Binding-site contacts:
Ligand atom O15 contacts residue ASN186 of chain 1.B at 3.7 Å.
Ligand atom O16 contacts residue ARG181 of chain 1.B at 3.9 Å.
Ligand atom C06 contacts residue PHE38 of chain 1.B at 4.2 Å (hydrophobic).
Ligand atom S01 contacts residue ZN1 of chain 1.I at 2.3 Å.
Ligand atom S01 contacts residue HIS92 of chain 1.B at 3.6 Å.
Ligand atom C02 contacts residue ZN1 of chain 1.J at 3.1 Å.
Ligand atom S01 contacts residue CYS174 of chain 1.B at 4.0 Å.
Ligand atom C02 contacts residue ASP94 of chain 1.B at 3.2 Å.
Ligand atom C12 contacts residue PHE38 of chain 1.B at 3.3 Å (hydrophobic).
Ligand atom S09 contacts residue TRP63 of chain 1.B at 3.6 Å.
Ligand atom C12 contacts residue TRP63 of chain 1.B at 3.8 Å (hydrophobic).
Ligand atom O08 contacts residue HIS92 of chain 1.B at 3.8 Å.
Ligand atom C03 contacts residue ASP94 of chain 1.B at 4.2 Å.
Ligand atom C04 contacts residue ASP94 of chain 1.B at 4.1 Å.
Ligand atom O08 contacts residue ASP94 of chain 1.B at 3.3 Å (salt-bridge).
Ligand atom S01 contacts residue ZN1 of chain 1.J at 2.3 Å.
Ligand atom C04 contacts residue TRP63 of chain 1.B at 4.1 Å (hydrophobic).
Ligand atom S09 contacts residue HIS216 of chain 1.B at 3.5 Å.
Ligand atom O05 contacts residue TRP63 of chain 1.B at 3.9 Å.
Ligand atom C06 contacts residue TRP63 of chain 1.B at 4.2 Å (hydrophobic).
Ligand atom C03 contacts residue ZN1 of chain 1.I at 4.2 Å.
Ligand atom C02 contacts residue ZN1 of chain 1.I at 3.4 Å.
Ligand atom C14 contacts residue ASN186 of chain 1.B at 3.9 Å.
Ligand atom C07 contacts residue PHE38 of chain 1.B at 4.0 Å (hydrophobic).
Ligand atom S09 contacts residue ASP94 of chain 1.B at 3.6 Å.
Ligand atom C11 contacts residue ARG181 of chain 1.B at 4.1 Å.
Ligand atom C14 contacts residue PHE38 of chain 1.B at 3.8 Å (hydrophobic).
Ligand atom S01 contacts residue HIS155 of chain 1.B at 3.3 Å (h-bond).
Ligand atom O08 contacts residue ASP93 of chain 1.B at 3.5 Å (salt-bridge).
Ligand atom O16 contacts residue ASN186 of chain 1.B at 3.6 Å.
Ligand atom S01 contacts residue HIS90 of chain 1.B at 4.0 Å.
Ligand atom S09 contacts residue ZN1 of chain 1.I at 3.6 Å.
Ligand atom O05 contacts residue PHE38 of chain 1.B at 4.2 Å.
Ligand atom C12 contacts residue TYR43 of chain 1.B at 4.0 Å (hydrophobic).
Ligand atom O15 contacts residue PHE38 of chain 1.B at 3.0 Å.
Ligand atom C11 contacts residue HIS216 of chain 1.B at 3.6 Å.
Ligand atom S01 contacts residue HIS216 of chain 1.B at 3.9 Å.
Ligand atom C11 contacts residue TYR43 of chain 1.B at 3.9 Å (hydrophobic).
Ligand atom S01 contacts residue ASP94 of chain 1.B at 3.5 Å (salt-bridge).
Ligand atom C02 contacts residue HIS92 of chain 1.B at 3.5 Å.

The small molecule below binds the protein below.
Small molecule (SMILES): CCOC(=O)[C@]1(CS)N[C@H](C(=O)O)C(C)(C)S1

Sequence of chain 1.B:
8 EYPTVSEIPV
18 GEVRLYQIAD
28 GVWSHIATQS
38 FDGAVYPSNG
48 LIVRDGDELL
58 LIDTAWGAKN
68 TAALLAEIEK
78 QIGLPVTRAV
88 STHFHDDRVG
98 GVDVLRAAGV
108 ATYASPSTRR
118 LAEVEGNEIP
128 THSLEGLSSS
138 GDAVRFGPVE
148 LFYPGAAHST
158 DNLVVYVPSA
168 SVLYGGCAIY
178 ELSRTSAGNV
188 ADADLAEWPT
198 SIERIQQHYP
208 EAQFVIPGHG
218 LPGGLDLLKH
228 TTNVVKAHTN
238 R